The protein below binds the small molecule below.
Small molecule (SMILES): Nc1ccn([C@H]2C[C@H](O[P](=O)(O)OC[C@H]3O[C@@H](n4cnc5c(=O)nc(N)[nH]c54)C[C@@H]3O[P](=O)(O)OC[C@H]3O[C@@H](n4cnc5c(N)ncnc54)C[C@@H]3O[P](=O)(O)OC[C@H]3O[C@@H](n4ccc(N)nc4=O)C[C@@H]3O[P](=O)(O)OC[C@H]3O[C@@H](n4cnc5c(=O)nc(N)[nH]c54)C[C@@H]3O[P](=O)(O)OC[C@H]3O[C@@H](n4cnc5c(N)ncnc54)C[C@@H]3O[P](=O)(O)OC[C@H]3O[C@@H](n4ccc(N)nc4=O)C[C@@H]3O)[C@@H](CO[P](=O)(O)O[C@H]3C[C@H](n4cnc5c(N)ncnc54)O[C@@H]3COP(=O)(O)O)O2)c(=O)n1

Binding-site contacts:
Ligand atom N7 contacts residue GLN36 of chain 1.B at 4.0 Å.
Ligand atom O5' contacts residue SER9 of chain 1.B at 4.0 Å.
Ligand atom OP1 contacts residue GLY13 of chain 1.B at 4.1 Å.
Ligand atom O2 contacts residue GLN38 of chain 1.B at 4.3 Å.
Ligand atom OP1 contacts residue GLY12 of chain 1.B at 2.8 Å (h-bond).
Ligand atom N7 contacts residue ASN35 of chain 1.B at 2.7 Å (h-bond).
Ligand atom C8 contacts residue GLN36 of chain 1.B at 3.4 Å.
Ligand atom C3' contacts residue ALA11 of chain 1.B at 4.2 Å (hydrophobic).
Ligand atom C4' contacts residue ASN35 of chain 1.B at 3.9 Å.
Ligand atom O2 contacts residue ASN35 of chain 1.B at 4.3 Å.
Ligand atom OP2 contacts residue SER9 of chain 1.B at 4.2 Å.
Ligand atom C6 contacts residue ARG37 of chain 1.B at 3.7 Å.
Ligand atom OP2 contacts residue GLY12 of chain 1.B at 3.7 Å.
Ligand atom O3' contacts residue ALA11 of chain 1.B at 3.7 Å.
Ligand atom C2 contacts residue ARG37 of chain 1.B at 3.7 Å.
Ligand atom C1' contacts residue ASN35 of chain 1.B at 3.4 Å.
Ligand atom N6 contacts residue ARG37 of chain 1.B at 3.9 Å.
Ligand atom N1 contacts residue ASN35 of chain 1.B at 4.1 Å.
Ligand atom O4' contacts residue ASN35 of chain 1.B at 3.1 Å (h-bond).
Ligand atom N3 contacts residue ARG37 of chain 1.B at 4.1 Å.
Ligand atom C4 contacts residue ARG37 of chain 1.B at 4.2 Å.
Ligand atom C5' contacts residue SER9 of chain 1.B at 4.0 Å.
Ligand atom N1 contacts residue ARG37 of chain 1.B at 3.7 Å.
Ligand atom OP2 contacts residue ALA11 of chain 1.B at 3.7 Å.
Ligand atom C8 contacts residue ASN35 of chain 1.B at 3.5 Å.
Ligand atom P contacts residue ALA11 of chain 1.B at 3.8 Å.
Ligand atom P contacts residue SER9 of chain 1.B at 3.7 Å.
Ligand atom OP1 contacts residue SER9 of chain 1.B at 2.6 Å (h-bond).
Ligand atom O5' contacts residue ALA11 of chain 1.B at 3.8 Å.
Ligand atom C1' contacts residue GLN36 of chain 1.B at 4.1 Å.
Ligand atom N6 contacts residue GLN38 of chain 1.B at 3.8 Å.
Ligand atom P contacts residue GLY12 of chain 1.B at 3.6 Å.
Ligand atom C5 contacts residue ASN35 of chain 1.B at 3.8 Å.
Ligand atom C5 contacts residue ARG37 of chain 1.B at 4.0 Å.
Ligand atom N6 contacts residue ASN35 of chain 1.B at 2.9 Å (h-bond).
Ligand atom C6 contacts residue ASN35 of chain 1.B at 3.8 Å.
Ligand atom C5' contacts residue ALA11 of chain 1.B at 3.9 Å (hydrophobic).
Ligand atom O4' contacts residue GLN36 of chain 1.B at 3.6 Å.
Ligand atom OP1 contacts residue ALA11 of chain 1.B at 3.7 Å.
Ligand atom N9 contacts residue GLN36 of chain 1.B at 4.1 Å.

Sequence of chain 1.B:
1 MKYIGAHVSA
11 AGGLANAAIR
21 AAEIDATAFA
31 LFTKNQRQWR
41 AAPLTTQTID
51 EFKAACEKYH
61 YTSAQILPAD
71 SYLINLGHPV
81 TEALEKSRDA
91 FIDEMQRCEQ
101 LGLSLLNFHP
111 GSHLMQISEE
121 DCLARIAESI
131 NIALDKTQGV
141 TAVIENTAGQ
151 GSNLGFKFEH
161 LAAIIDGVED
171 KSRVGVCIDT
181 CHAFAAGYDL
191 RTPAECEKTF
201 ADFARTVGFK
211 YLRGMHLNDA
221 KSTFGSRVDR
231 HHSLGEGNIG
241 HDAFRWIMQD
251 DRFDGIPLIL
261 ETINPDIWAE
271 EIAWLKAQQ